Binding-site contacts:
Ligand atom C4 contacts residue ILE287 of chain 1.F at 3.6 Å (hydrophobic).
Ligand atom C4 contacts residue PHE243 of chain 1.F at 3.4 Å (hydrophobic).
Ligand atom C2 contacts residue HIS54 of chain 1.F at 3.8 Å.
Ligand atom C3 contacts residue PHE243 of chain 1.F at 4.1 Å (hydrophobic).
Ligand atom O6 contacts residue PHE123 of chain 1.F at 4.4 Å.
Ligand atom C2 contacts residue PHE123 of chain 1.F at 4.0 Å (hydrophobic).
Ligand atom O6 contacts residue PHE243 of chain 1.F at 4.3 Å.
Ligand atom C2 contacts residue CYS129 of chain 1.F at 4.0 Å (hydrophobic).
Ligand atom O6 contacts residue ILE287 of chain 1.F at 4.1 Å.
Ligand atom O6 contacts residue CYS95 of chain 1.F at 4.2 Å.
Ligand atom O5 contacts residue TYR131 of chain 1.F at 4.2 Å.
Ligand atom O5 contacts residue CYS129 of chain 1.F at 3.2 Å (h-bond).
Ligand atom O5 contacts residue HIS54 of chain 1.F at 2.6 Å (h-bond).
Ligand atom C3 contacts residue CYS129 of chain 1.F at 4.3 Å (hydrophobic).
Ligand atom C1 contacts residue PHE123 of chain 1.F at 4.2 Å (hydrophobic).
Ligand atom C1 contacts residue PHE21 of chain 1.F at 3.6 Å (hydrophobic).
Ligand atom C1 contacts residue HIS54 of chain 1.F at 3.8 Å.

Sequence of chain 1.F:
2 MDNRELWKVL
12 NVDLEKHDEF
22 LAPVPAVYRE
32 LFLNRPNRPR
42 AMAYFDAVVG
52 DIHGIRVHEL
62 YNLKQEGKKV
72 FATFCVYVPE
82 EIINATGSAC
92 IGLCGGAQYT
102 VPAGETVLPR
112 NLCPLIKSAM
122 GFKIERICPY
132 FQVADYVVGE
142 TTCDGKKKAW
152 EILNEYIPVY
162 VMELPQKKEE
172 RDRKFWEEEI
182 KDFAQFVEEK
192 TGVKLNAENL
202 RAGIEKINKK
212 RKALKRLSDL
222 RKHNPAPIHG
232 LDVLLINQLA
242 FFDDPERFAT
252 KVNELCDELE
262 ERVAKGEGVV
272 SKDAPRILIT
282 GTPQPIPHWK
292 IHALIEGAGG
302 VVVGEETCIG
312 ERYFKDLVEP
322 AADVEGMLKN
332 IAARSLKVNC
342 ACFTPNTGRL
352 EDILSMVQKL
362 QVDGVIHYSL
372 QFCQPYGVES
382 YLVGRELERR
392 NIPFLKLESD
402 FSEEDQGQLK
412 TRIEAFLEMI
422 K

The protein below binds the small molecule below.
Small molecule (SMILES): C[C@@H](O)[C@@H](C)O